The small molecule below binds the protein below.
Small molecule (SMILES): CC(=O)N[C@@H]1[C@@H](O)[C@H](O)[C@@H](CO)O[C@H]1O

Sequence of chain 2.D:
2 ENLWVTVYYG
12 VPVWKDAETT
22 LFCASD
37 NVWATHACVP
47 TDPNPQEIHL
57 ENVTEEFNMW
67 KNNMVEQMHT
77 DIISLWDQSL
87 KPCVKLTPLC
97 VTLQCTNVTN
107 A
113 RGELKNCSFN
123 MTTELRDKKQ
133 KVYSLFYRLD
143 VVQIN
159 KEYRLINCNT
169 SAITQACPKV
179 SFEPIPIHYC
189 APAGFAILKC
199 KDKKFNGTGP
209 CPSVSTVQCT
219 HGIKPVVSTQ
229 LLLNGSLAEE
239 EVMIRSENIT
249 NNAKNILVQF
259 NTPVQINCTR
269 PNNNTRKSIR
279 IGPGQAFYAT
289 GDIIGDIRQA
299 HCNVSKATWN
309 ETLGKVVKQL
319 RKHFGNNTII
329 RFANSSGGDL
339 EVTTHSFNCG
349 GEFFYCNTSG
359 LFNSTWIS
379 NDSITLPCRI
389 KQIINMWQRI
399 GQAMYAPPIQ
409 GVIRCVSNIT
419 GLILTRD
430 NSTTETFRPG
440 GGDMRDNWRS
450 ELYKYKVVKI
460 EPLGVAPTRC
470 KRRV

Binding-site contacts:
Ligand atom N2 contacts residue ASN332 of chain 2.D at 2.9 Å (h-bond).
Ligand atom O7 contacts residue ASN355 of chain 2.D at 3.2 Å (h-bond).
Ligand atom C7 contacts residue ASN355 of chain 2.D at 4.4 Å.
Ligand atom O7 contacts residue NAG1 of chain 2.R at 3.2 Å (h-bond).
Ligand atom O6 contacts residue NAG2 of chain 2.R at 4.1 Å.
Ligand atom N2 contacts residue SER333 of chain 2.D at 4.5 Å.
Ligand atom O7 contacts residue SER357 of chain 2.D at 4.2 Å.
Ligand atom C5 contacts residue ASN332 of chain 2.D at 3.7 Å.
Ligand atom C2 contacts residue NAG1 of chain 2.R at 3.9 Å.
Ligand atom O4 contacts residue NAG2 of chain 2.R at 3.0 Å (h-bond).
Ligand atom C5 contacts residue NAG1 of chain 2.R at 4.5 Å.
Ligand atom C7 contacts residue ASN332 of chain 2.D at 3.2 Å.
Ligand atom C4 contacts residue NAG1 of chain 2.R at 3.5 Å.
Ligand atom C3 contacts residue ASN332 of chain 2.D at 3.8 Å.
Ligand atom C4 contacts residue ASN332 of chain 2.D at 4.2 Å.
Ligand atom O3 contacts residue NAG1 of chain 2.R at 3.2 Å (h-bond).
Ligand atom C1 contacts residue SER333 of chain 2.D at 4.3 Å.
Ligand atom O7 contacts residue ASN332 of chain 2.D at 3.1 Å (h-bond).
Ligand atom C4 contacts residue NAG2 of chain 2.R at 3.3 Å.
Ligand atom O5 contacts residue ASN332 of chain 2.D at 2.4 Å (h-bond).
Ligand atom C3 contacts residue NAG1 of chain 2.R at 4.0 Å.
Ligand atom C8 contacts residue ASN332 of chain 2.D at 4.4 Å.
Ligand atom C8 contacts residue NAG1 of chain 2.R at 4.2 Å.
Ligand atom C7 contacts residue NAG1 of chain 2.R at 3.7 Å.
Ligand atom O6 contacts residue NAG1 of chain 2.R at 3.6 Å.
Ligand atom C1 contacts residue ASN332 of chain 2.D at 1.4 Å.
Ligand atom N2 contacts residue NAG1 of chain 2.R at 4.3 Å.
Ligand atom C1 contacts residue SER357 of chain 2.D at 4.1 Å.
Ligand atom C2 contacts residue ASN332 of chain 2.D at 2.5 Å.
Ligand atom C8 contacts residue THR341 of chain 2.D at 3.9 Å.
Ligand atom O3 contacts residue NAG2 of chain 2.R at 3.0 Å (h-bond).
Ligand atom C3 contacts residue NAG2 of chain 2.R at 3.9 Å.
Ligand atom O5 contacts residue SER357 of chain 2.D at 3.8 Å.
Ligand atom O4 contacts residue NAG1 of chain 2.R at 4.1 Å.